Sequence of chain 1.I:
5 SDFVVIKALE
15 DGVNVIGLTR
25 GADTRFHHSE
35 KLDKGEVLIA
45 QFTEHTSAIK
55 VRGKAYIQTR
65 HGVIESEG

The protein below binds the small molecule below.
Small molecule (SMILES): N[C@@H](Cc1c[nH]c2ccccc12)C(=O)O

Sequence of chain 1.H:
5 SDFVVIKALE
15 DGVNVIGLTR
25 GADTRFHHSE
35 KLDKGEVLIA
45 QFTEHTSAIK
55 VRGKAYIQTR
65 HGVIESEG

Binding-site contacts:
Ligand atom O contacts residue THR23 of chain 1.H at 4.1 Å.
Ligand atom CZ2 contacts residue ALA44 of chain 1.I at 4.0 Å (hydrophobic).
Ligand atom CA contacts residue GLY25 of chain 1.H at 3.4 Å.
Ligand atom OXT contacts residue HIS49 of chain 1.I at 3.9 Å.
Ligand atom CE3 contacts residue HIS32 of chain 1.I at 3.9 Å.
Ligand atom CA contacts residue THR23 of chain 1.H at 3.8 Å.
Ligand atom O contacts residue ARG24 of chain 1.H at 3.6 Å.
Ligand atom CZ3 contacts residue HIS32 of chain 1.I at 3.9 Å.
Ligand atom CD2 contacts residue THR50 of chain 1.I at 4.0 Å.
Ligand atom OXT contacts residue GLY25 of chain 1.H at 4.0 Å.
Ligand atom CD1 contacts residue GLN45 of chain 1.I at 3.5 Å.
Ligand atom N contacts residue ASP27 of chain 1.H at 3.0 Å (salt-bridge).
Ligand atom C contacts residue GLY25 of chain 1.H at 3.4 Å.
Ligand atom CZ3 contacts residue GLY21 of chain 1.I at 3.5 Å.
Ligand atom CA contacts residue THR28 of chain 1.H at 3.2 Å.
Ligand atom NE1 contacts residue GLN45 of chain 1.I at 2.9 Å (h-bond).
Ligand atom N contacts residue THR23 of chain 1.H at 2.8 Å (h-bond).
Ligand atom CB contacts residue THR28 of chain 1.H at 3.6 Å.
Ligand atom C contacts residue THR50 of chain 1.I at 3.8 Å.
Ligand atom O contacts residue GLY25 of chain 1.H at 3.1 Å (h-bond).
Ligand atom OXT contacts residue THR47 of chain 1.I at 2.6 Å (h-bond).
Ligand atom O contacts residue SER51 of chain 1.H at 3.0 Å (h-bond).
Ligand atom CZ2 contacts residue THR50 of chain 1.I at 3.9 Å.
Ligand atom CD1 contacts residue SER51 of chain 1.H at 3.6 Å.
Ligand atom CG contacts residue SER51 of chain 1.H at 4.0 Å.
Ligand atom CD1 contacts residue THR47 of chain 1.I at 3.9 Å.
Ligand atom CZ2 contacts residue ILE53 of chain 1.I at 3.8 Å (hydrophobic).
Ligand atom C contacts residue SER51 of chain 1.H at 3.7 Å.
Ligand atom CB contacts residue SER51 of chain 1.H at 3.5 Å.
Ligand atom CE2 contacts residue GLN45 of chain 1.I at 4.0 Å.
Ligand atom N contacts residue GLY25 of chain 1.H at 2.7 Å (h-bond).
Ligand atom NE1 contacts residue ALA44 of chain 1.I at 3.9 Å.
Ligand atom N contacts residue THR28 of chain 1.H at 2.7 Å (h-bond).
Ligand atom O contacts residue THR47 of chain 1.I at 3.5 Å.
Ligand atom CH2 contacts residue ILE20 of chain 1.I at 4.0 Å (hydrophobic).
Ligand atom CE2 contacts residue THR50 of chain 1.I at 4.1 Å.
Ligand atom CH2 contacts residue GLY21 of chain 1.I at 3.5 Å.
Ligand atom C contacts residue THR47 of chain 1.I at 3.5 Å.
Ligand atom OXT contacts residue THR50 of chain 1.I at 2.7 Å (h-bond).
Ligand atom CB contacts residue THR23 of chain 1.H at 3.8 Å.